Sequence of chain 1.A:
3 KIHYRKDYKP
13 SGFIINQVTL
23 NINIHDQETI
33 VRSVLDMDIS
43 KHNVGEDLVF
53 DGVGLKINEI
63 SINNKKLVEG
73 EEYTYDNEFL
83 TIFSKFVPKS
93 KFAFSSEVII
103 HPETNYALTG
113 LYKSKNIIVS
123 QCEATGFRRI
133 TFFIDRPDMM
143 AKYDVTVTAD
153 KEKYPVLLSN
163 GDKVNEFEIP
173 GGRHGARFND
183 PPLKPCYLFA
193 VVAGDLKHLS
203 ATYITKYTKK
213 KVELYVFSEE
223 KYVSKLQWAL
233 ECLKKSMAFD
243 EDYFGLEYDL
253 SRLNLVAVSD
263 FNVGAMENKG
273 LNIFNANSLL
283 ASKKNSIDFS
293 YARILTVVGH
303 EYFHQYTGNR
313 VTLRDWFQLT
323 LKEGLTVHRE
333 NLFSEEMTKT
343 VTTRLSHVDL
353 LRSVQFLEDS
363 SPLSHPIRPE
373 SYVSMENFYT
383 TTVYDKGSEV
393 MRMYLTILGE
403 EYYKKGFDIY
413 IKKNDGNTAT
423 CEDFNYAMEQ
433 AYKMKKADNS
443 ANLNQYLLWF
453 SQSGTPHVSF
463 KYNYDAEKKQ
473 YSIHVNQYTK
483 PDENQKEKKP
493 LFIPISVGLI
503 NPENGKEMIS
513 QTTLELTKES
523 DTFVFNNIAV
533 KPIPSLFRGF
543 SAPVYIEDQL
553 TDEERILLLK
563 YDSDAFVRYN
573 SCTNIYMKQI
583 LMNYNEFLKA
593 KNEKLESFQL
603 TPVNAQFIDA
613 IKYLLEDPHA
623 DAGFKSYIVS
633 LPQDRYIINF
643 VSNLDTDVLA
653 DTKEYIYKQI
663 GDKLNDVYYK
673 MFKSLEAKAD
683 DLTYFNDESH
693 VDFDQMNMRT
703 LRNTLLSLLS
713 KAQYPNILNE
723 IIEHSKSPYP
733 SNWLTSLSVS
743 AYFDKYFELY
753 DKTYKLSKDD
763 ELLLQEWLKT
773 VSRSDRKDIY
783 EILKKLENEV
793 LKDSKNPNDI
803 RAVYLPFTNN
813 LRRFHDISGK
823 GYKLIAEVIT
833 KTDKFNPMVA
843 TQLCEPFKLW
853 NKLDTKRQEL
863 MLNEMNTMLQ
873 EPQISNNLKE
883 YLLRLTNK

A small-molecule ligand and the protein it binds are described below.
Small molecule (SMILES): CC(C)(C)C(=O)N[C@@H](C(=O)NO)c1ccc(-c2cccc(/C(N)=N/O)c2)cc1

Binding-site contacts:
Ligand atom NAQ contacts residue GLU378 of chain 1.A at 2.9 Å (salt-bridge).
Ligand atom CAT contacts residue GLU378 of chain 1.A at 2.3 Å.
Ligand atom OAH contacts residue ZN1 of chain 1.B at 2.4 Å.
Ligand atom NAR contacts residue ZN1 of chain 1.B at 3.0 Å.
Ligand atom CAL contacts residue VAL265 of chain 1.A at 3.5 Å (hydrophobic).
Ligand atom NAQ contacts residue MET840 of chain 1.A at 3.3 Å.
Ligand atom O contacts residue ZN1 of chain 1.B at 2.3 Å.
Ligand atom NAR contacts residue GLU303 of chain 1.A at 2.9 Å (salt-bridge).
Ligand atom CAJ contacts residue TYR381 of chain 1.A at 3.6 Å (hydrophobic).
Ligand atom NAR contacts residue ALA267 of chain 1.A at 2.7 Å (h-bond).
Ligand atom C contacts residue TYR386 of chain 1.A at 3.6 Å (hydrophobic).
Ligand atom CAN contacts residue TYR386 of chain 1.A at 3.4 Å (hydrophobic).
Ligand atom CAT contacts residue MET840 of chain 1.A at 3.4 Å (hydrophobic).
Ligand atom CAJ contacts residue GLU378 of chain 1.A at 3.4 Å.
Ligand atom OAG contacts residue GLU378 of chain 1.A at 2.8 Å (salt-bridge).
Ligand atom C contacts residue ALA267 of chain 1.A at 3.5 Å (hydrophobic).
Ligand atom CAW contacts residue GLU378 of chain 1.A at 3.4 Å.
Ligand atom CAP contacts residue MET840 of chain 1.A at 3.5 Å (hydrophobic).
Ligand atom CAA contacts residue ARG295 of chain 1.A at 3.4 Å.
Ligand atom OAH contacts residue GLU269 of chain 1.A at 2.7 Å (salt-bridge).
Ligand atom CAY contacts residue TYR381 of chain 1.A at 3.3 Å (hydrophobic).
Ligand atom NAD contacts residue MET840 of chain 1.A at 3.6 Å (h-bond).
Ligand atom O contacts residue GLU325 of chain 1.A at 3.1 Å (salt-bridge).
Ligand atom OAH contacts residue HIS306 of chain 1.A at 3.1 Å.
Ligand atom CAI contacts residue TYR381 of chain 1.A at 3.4 Å (hydrophobic).
Ligand atom CAK contacts residue TYR381 of chain 1.A at 3.5 Å (hydrophobic).
Ligand atom CAN contacts residue VAL265 of chain 1.A at 3.5 Å (hydrophobic).
Ligand atom O contacts residue TYR386 of chain 1.A at 2.6 Å (h-bond).
Ligand atom OAH contacts residue GLU303 of chain 1.A at 2.6 Å (salt-bridge).
Ligand atom OAH contacts residue HIS302 of chain 1.A at 3.3 Å.
Ligand atom CAX contacts residue TYR381 of chain 1.A at 3.4 Å (hydrophobic).
Ligand atom OAF contacts residue GLY266 of chain 1.A at 3.0 Å (h-bond).
Ligand atom NAD contacts residue GLU378 of chain 1.A at 1.6 Å (salt-bridge).
Ligand atom C contacts residue ZN1 of chain 1.B at 2.9 Å.
Ligand atom OAF contacts residue ALA267 of chain 1.A at 3.0 Å (h-bond).
Ligand atom CA contacts residue ALA267 of chain 1.A at 3.3 Å (hydrophobic).
Ligand atom CAP contacts residue TYR381 of chain 1.A at 3.5 Å (hydrophobic).
Ligand atom CAZ contacts residue TYR386 of chain 1.A at 3.5 Å (hydrophobic).
Ligand atom CAB contacts residue DMS1 of chain 1.F at 3.6 Å.
Ligand atom OAG contacts residue DMS1 of chain 1.G at 3.3 Å.